The protein below binds the small molecule below.
Small molecule (SMILES): NC(=O)c1cc(O)c[n+]([C@@H]2O[C@H](CO[P](=O)(O)O[P](=O)(O)OC[C@H]3O[C@@H](n4cnc5c(N)ncnc54)[C@H](OP(=O)(O)O)[C@@H]3O)[C@@H](O)[C@H]2O)c1

Binding-site contacts:
Ligand atom O3 contacts residue THR184 of chain 2.A at 3.3 Å (h-bond).
Ligand atom N6A contacts residue ASP60 of chain 2.A at 2.9 Å (salt-bridge).
Ligand atom O1N contacts residue GLY13 of chain 2.A at 3.4 Å.
Ligand atom O2X contacts residue ARG12 of chain 2.A at 2.7 Å (salt-bridge).
Ligand atom C6N contacts residue TYR151 of chain 2.A at 3.2 Å (hydrophobic).
Ligand atom O3X contacts residue ARG34 of chain 2.A at 2.8 Å (salt-bridge).
Ligand atom O3B contacts residue SER11 of chain 2.A at 2.9 Å (h-bond).
Ligand atom O8N contacts residue PRO179 of chain 2.A at 2.6 Å (h-bond).
Ligand atom O2D contacts residue TYR151 of chain 2.A at 2.7 Å (h-bond).
Ligand atom O3D contacts residue ASN87 of chain 2.A at 2.8 Å (h-bond).
Ligand atom O1X contacts residue SER35 of chain 2.A at 2.7 Å (h-bond).
Ligand atom O1A contacts residue PHE186 of chain 2.A at 3.2 Å (h-bond).
Ligand atom O2D contacts residue PHE186 of chain 2.A at 3.3 Å.
Ligand atom O1X contacts residue SER11 of chain 2.A at 2.7 Å (h-bond).
Ligand atom O7N contacts residue VAL182 of chain 2.A at 2.9 Å (h-bond).
Ligand atom O2N contacts residue THR184 of chain 2.A at 2.7 Å (h-bond).
Ligand atom O2X contacts residue ARG34 of chain 2.A at 3.0 Å (salt-bridge).
Ligand atom C4D contacts residue ASN87 of chain 2.A at 3.1 Å.
Ligand atom C4N contacts residue GLY180 of chain 2.A at 3.2 Å.
Ligand atom N1A contacts residue ASP60 of chain 2.A at 3.3 Å.
Ligand atom N7N contacts residue THR184 of chain 2.A at 3.0 Å (h-bond).
Ligand atom O4D contacts residue THR136 of chain 2.A at 3.3 Å.
Ligand atom C5D contacts residue ASN87 of chain 2.A at 3.3 Å.
Ligand atom O3D contacts residue LYS155 of chain 2.A at 3.0 Å (salt-bridge).
Ligand atom O3D contacts residue GLY89 of chain 2.A at 3.3 Å.
Ligand atom N7N contacts residue PHE186 of chain 2.A at 3.1 Å.
Ligand atom C2A contacts residue LEU59 of chain 2.A at 3.1 Å (hydrophobic).
Ligand atom C3D contacts residue ASN87 of chain 2.A at 3.2 Å.
Ligand atom O8N contacts residue SER138 of chain 2.A at 2.5 Å (h-bond).
Ligand atom O2A contacts residue TYR185 of chain 2.A at 3.0 Å (h-bond).
Ligand atom N1A contacts residue VAL61 of chain 2.A at 2.9 Å (h-bond).
Ligand atom O8N contacts residue GOL1 of chain 2.H at 3.3 Å.
Ligand atom N7A contacts residue ARG34 of chain 2.A at 3.4 Å (salt-bridge).
Ligand atom C6N contacts residue THR137 of chain 2.A at 3.3 Å.
Ligand atom O2D contacts residue LYS155 of chain 2.A at 3.0 Å (salt-bridge).
Ligand atom O1N contacts residue ILE14 of chain 2.A at 2.8 Å (h-bond).
Ligand atom N7N contacts residue VAL182 of chain 2.A at 3.1 Å (h-bond).
Ligand atom O2B contacts residue SER11 of chain 2.A at 2.9 Å (h-bond).
Ligand atom O2A contacts residue THR184 of chain 2.A at 3.3 Å.
Ligand atom O3B contacts residue GLY9 of chain 2.A at 3.1 Å (h-bond).

Sequence of chain 2.A:
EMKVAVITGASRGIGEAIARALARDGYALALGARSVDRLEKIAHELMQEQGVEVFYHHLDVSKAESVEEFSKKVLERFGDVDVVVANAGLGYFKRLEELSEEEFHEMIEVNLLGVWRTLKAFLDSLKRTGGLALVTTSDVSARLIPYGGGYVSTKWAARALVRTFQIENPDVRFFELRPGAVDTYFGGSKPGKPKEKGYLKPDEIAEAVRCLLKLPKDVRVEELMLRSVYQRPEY